A small-molecule ligand and the protein it binds are described below.
Small molecule (SMILES): Nc1ccn([C@H]2C[C@H](O)[C@@H](COP(=O)(O)O)O2)c(=O)n1

Binding-site contacts:
Ligand atom C3' contacts residue DA4 of chain 10.D at 3.3 Å.
Ligand atom O3' contacts residue DA4 of chain 10.D at 4.2 Å.
Ligand atom C2' contacts residue DA4 of chain 10.D at 3.5 Å.
Ligand atom P contacts residue DA4 of chain 10.D at 3.2 Å.
Ligand atom OP1 contacts residue DA4 of chain 10.D at 2.2 Å.
Ligand atom OP2 contacts residue DA4 of chain 10.D at 3.6 Å.
Ligand atom O5' contacts residue DA4 of chain 10.D at 4.0 Å.
Ligand atom C4' contacts residue DA4 of chain 10.D at 4.3 Å.
Ligand atom C5' contacts residue DA4 of chain 10.D at 4.0 Å.